Sequence of chain 1.B:
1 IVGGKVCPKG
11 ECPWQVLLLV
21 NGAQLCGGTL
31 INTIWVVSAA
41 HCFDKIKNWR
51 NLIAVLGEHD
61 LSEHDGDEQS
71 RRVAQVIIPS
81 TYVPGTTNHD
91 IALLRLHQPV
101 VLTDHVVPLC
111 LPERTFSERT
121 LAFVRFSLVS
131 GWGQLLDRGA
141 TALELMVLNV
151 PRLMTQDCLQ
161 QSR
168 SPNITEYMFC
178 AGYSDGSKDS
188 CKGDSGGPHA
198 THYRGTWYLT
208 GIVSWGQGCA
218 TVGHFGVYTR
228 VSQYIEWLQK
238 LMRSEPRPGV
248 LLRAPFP

The protein below binds the small molecule below.
Small molecule (SMILES): Nc1nc2ccccc2[nH]1

Binding-site contacts:
Ligand atom CAH contacts residue GLY213 of chain 1.B at 3.8 Å.
Ligand atom CAJ contacts residue GLY213 of chain 1.B at 4.1 Å.
Ligand atom NAA contacts residue ASP186 of chain 1.B at 2.8 Å (salt-bridge).
Ligand atom CAI contacts residue SER187 of chain 1.B at 4.0 Å.
Ligand atom CAJ contacts residue TRP212 of chain 1.B at 3.8 Å (hydrophobic).
Ligand atom CAH contacts residue TRP212 of chain 1.B at 3.5 Å (hydrophobic).
Ligand atom CAE contacts residue VAL210 of chain 1.B at 4.0 Å (hydrophobic).
Ligand atom CAD contacts residue LYS189 of chain 1.B at 3.8 Å.
Ligand atom NAG contacts residue SER187 of chain 1.B at 3.5 Å (h-bond).
Ligand atom NAF contacts residue GLY215 of chain 1.B at 3.0 Å (h-bond).
Ligand atom NAF contacts residue ASP186 of chain 1.B at 4.1 Å.
Ligand atom CAH contacts residue ASP186 of chain 1.B at 3.8 Å.
Ligand atom NAF contacts residue GLY213 of chain 1.B at 3.7 Å.
Ligand atom NAF contacts residue SER187 of chain 1.B at 3.4 Å (h-bond).
Ligand atom CAJ contacts residue SER187 of chain 1.B at 4.1 Å.
Ligand atom CAC contacts residue CYS188 of chain 1.B at 3.9 Å (hydrophobic).
Ligand atom CAD contacts residue GLY215 of chain 1.B at 4.0 Å.
Ligand atom CAB contacts residue LYS189 of chain 1.B at 3.6 Å.
Ligand atom CAI contacts residue GLY213 of chain 1.B at 3.9 Å.
Ligand atom CAE contacts residue SER211 of chain 1.B at 3.8 Å.
Ligand atom CAE contacts residue TRP212 of chain 1.B at 3.9 Å (hydrophobic).
Ligand atom NAA contacts residue SER187 of chain 1.B at 3.0 Å (h-bond).
Ligand atom CAC contacts residue SER192 of chain 1.B at 3.1 Å.
Ligand atom NAG contacts residue GLY213 of chain 1.B at 4.0 Å.
Ligand atom CAH contacts residue GLY215 of chain 1.B at 4.0 Å.
Ligand atom CAH contacts residue SER187 of chain 1.B at 3.0 Å.
Ligand atom NAA contacts residue GLY223 of chain 1.B at 3.4 Å.
Ligand atom CAB contacts residue SO41 of chain 1.K at 4.0 Å.
Ligand atom CAE contacts residue SER192 of chain 1.B at 3.5 Å.
Ligand atom CAC contacts residue LYS189 of chain 1.B at 4.0 Å.
Ligand atom CAD contacts residue CYS188 of chain 1.B at 4.0 Å (hydrophobic).
Ligand atom NAA contacts residue TRP212 of chain 1.B at 3.7 Å.
Ligand atom NAF contacts residue TRP212 of chain 1.B at 4.0 Å.
Ligand atom CAI contacts residue GLY215 of chain 1.B at 3.8 Å.
Ligand atom CAI contacts residue CYS188 of chain 1.B at 4.0 Å (hydrophobic).
Ligand atom CAC contacts residue SO41 of chain 1.K at 3.4 Å.
Ligand atom NAG contacts residue TRP212 of chain 1.B at 3.4 Å (h-bond).
Ligand atom CAE contacts residue CYS188 of chain 1.B at 3.9 Å (hydrophobic).
Ligand atom CAB contacts residue CYS188 of chain 1.B at 4.0 Å (hydrophobic).
Ligand atom CAI contacts residue TRP212 of chain 1.B at 4.0 Å (hydrophobic).